This small molecule binds to this protein.
Small molecule (SMILES): C[N+]1(CCCc2ccccc2)CCN(C(=O)N(Cc2ccc(C(=O)NCCc3ccc(F)cc3)o2)c2ccc(F)cc2)CC1

Sequence of chain 1.A:
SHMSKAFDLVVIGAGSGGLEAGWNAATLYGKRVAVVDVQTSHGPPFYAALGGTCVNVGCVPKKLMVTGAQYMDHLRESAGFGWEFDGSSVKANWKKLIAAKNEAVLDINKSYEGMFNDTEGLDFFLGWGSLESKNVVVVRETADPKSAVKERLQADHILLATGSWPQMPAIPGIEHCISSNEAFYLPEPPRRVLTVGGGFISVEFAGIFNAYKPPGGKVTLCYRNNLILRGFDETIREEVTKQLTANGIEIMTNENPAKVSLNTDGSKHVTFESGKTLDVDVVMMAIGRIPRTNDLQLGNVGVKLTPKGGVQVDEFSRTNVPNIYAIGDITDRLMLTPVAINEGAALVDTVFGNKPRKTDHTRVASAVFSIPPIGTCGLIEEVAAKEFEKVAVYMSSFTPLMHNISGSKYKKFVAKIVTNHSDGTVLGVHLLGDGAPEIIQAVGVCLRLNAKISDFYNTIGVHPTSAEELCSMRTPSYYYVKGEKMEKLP

Binding-site contacts:
Ligand atom C9 contacts residue PHE399 of chain 1.B at 3.5 Å (hydrophobic).
Ligand atom C11 contacts residue PHE399 of chain 1.B at 4.0 Å (hydrophobic).
Ligand atom C7 contacts residue LEU402 of chain 1.B at 3.9 Å (hydrophobic).
Ligand atom C8 contacts residue PHE399 of chain 1.B at 3.5 Å (hydrophobic).
Ligand atom C7 contacts residue PHE399 of chain 1.B at 3.6 Å (hydrophobic).
Ligand atom C6 contacts residue THR466 of chain 1.B at 3.9 Å.
Ligand atom C6 contacts residue SER467 of chain 1.B at 4.0 Å.
Ligand atom N1 contacts residue PHE399 of chain 1.B at 3.6 Å.
Ligand atom C34 contacts residue PRO465 of chain 1.B at 3.6 Å (hydrophobic).
Ligand atom C12 contacts residue GLU470 of chain 1.B at 3.8 Å.
Ligand atom F2 contacts residue VAL61 of chain 1.A at 3.3 Å.
Ligand atom C2 contacts residue LEU65 of chain 1.A at 4.0 Å (hydrophobic).
Ligand atom C22 contacts residue TYR113 of chain 1.A at 3.9 Å (hydrophobic).
Ligand atom C28 contacts residue GLU21 of chain 1.A at 4.0 Å.
Ligand atom C26 contacts residue TRP24 of chain 1.A at 3.9 Å (hydrophobic).
Ligand atom C7 contacts residue PRO401 of chain 1.B at 4.0 Å (hydrophobic).
Ligand atom F1 contacts residue LEU65 of chain 1.A at 3.5 Å.
Ligand atom C30 contacts residue MET116 of chain 1.A at 3.6 Å (hydrophobic).
Ligand atom O3 contacts residue LEU402 of chain 1.B at 2.9 Å (h-bond).
Ligand atom C15 contacts residue HIS464 of chain 1.B at 3.9 Å.
Ligand atom C30 contacts residue TYR113 of chain 1.A at 4.0 Å (hydrophobic).
Ligand atom C4 contacts residue PRO465 of chain 1.B at 3.6 Å (hydrophobic).
Ligand atom C27 contacts residue TRP24 of chain 1.A at 3.5 Å (hydrophobic).
Ligand atom O2 contacts residue PHE399 of chain 1.B at 3.7 Å.
Ligand atom C9 contacts residue LEU402 of chain 1.B at 3.7 Å (hydrophobic).
Ligand atom C3 contacts residue LYS64 of chain 1.A at 3.8 Å.
Ligand atom C9 contacts residue THR400 of chain 1.B at 3.5 Å.
Ligand atom C35 contacts residue PRO465 of chain 1.B at 4.0 Å (hydrophobic).
Ligand atom C35 contacts residue LEU402 of chain 1.B at 4.0 Å (hydrophobic).
Ligand atom C2 contacts residue LYS64 of chain 1.A at 3.5 Å.
Ligand atom C28 contacts residue TRP24 of chain 1.A at 3.8 Å (hydrophobic).
Ligand atom C10 contacts residue PHE399 of chain 1.B at 3.7 Å (hydrophobic).
Ligand atom C5 contacts residue THR466 of chain 1.B at 3.5 Å.
Ligand atom F1 contacts residue VAL61 of chain 1.A at 3.1 Å.
Ligand atom C21 contacts residue TYR113 of chain 1.A at 4.0 Å (hydrophobic).
Ligand atom C5 contacts residue PRO465 of chain 1.B at 4.0 Å (hydrophobic).
Ligand atom C5 contacts residue SER467 of chain 1.B at 4.1 Å.
Ligand atom F1 contacts residue LEU402 of chain 1.B at 3.9 Å.
Ligand atom O3 contacts residue PRO401 of chain 1.B at 3.3 Å.
Ligand atom C3 contacts residue PRO465 of chain 1.B at 4.0 Å (hydrophobic).

Sequence of chain 1.B:
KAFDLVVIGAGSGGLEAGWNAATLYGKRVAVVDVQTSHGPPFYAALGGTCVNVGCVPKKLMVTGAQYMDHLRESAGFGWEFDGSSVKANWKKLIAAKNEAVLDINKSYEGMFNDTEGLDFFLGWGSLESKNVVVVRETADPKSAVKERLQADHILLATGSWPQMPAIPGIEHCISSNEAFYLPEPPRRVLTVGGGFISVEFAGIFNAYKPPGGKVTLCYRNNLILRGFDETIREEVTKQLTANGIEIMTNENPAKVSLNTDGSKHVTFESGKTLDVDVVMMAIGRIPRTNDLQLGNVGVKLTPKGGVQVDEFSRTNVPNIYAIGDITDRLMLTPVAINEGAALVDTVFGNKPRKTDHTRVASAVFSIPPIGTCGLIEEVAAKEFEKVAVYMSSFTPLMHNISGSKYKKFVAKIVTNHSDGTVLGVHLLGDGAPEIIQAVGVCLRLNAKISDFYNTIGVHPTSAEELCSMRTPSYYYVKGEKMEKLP